The small molecule below binds the protein below.
Small molecule (SMILES): C[C@@]1(C(=O)O)O[C@H]2C=C(C(=O)O)OC[C@@H]2O1

Sequence of chain 1.C:
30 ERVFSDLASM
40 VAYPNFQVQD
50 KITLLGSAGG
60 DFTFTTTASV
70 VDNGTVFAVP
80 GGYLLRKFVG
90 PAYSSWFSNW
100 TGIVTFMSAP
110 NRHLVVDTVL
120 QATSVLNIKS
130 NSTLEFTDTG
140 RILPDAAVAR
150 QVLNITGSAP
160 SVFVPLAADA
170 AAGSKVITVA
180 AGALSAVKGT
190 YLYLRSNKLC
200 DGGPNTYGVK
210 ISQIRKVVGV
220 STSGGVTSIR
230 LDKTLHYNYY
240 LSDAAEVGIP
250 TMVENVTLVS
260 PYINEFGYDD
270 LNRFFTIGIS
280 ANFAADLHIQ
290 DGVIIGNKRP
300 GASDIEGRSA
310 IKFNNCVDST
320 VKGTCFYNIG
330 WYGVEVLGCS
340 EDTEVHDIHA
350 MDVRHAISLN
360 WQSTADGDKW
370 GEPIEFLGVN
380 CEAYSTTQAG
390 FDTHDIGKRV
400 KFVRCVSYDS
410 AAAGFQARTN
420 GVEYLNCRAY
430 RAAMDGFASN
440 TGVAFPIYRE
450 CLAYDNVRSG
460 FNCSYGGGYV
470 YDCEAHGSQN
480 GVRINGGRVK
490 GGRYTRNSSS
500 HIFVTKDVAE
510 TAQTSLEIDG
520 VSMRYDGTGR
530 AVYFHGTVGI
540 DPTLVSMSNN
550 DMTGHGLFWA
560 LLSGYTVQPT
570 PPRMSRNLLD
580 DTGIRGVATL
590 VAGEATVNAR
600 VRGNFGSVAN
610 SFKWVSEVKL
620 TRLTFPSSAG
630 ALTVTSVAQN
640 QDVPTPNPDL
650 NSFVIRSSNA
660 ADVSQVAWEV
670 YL

Binding-site contacts:
Ligand atom CBA contacts residue ILE276 of chain 1.C at 3.8 Å (hydrophobic).
Ligand atom CBJ contacts residue 98U2 of chain 1.J at 1.4 Å.
Ligand atom CBO contacts residue GLY306 of chain 1.C at 4.4 Å.
Ligand atom OAH contacts residue ILE276 of chain 1.C at 4.2 Å.
Ligand atom CBA contacts residue LYS311 of chain 1.C at 3.6 Å.
Ligand atom CAC contacts residue ARG307 of chain 1.C at 3.9 Å.
Ligand atom CBA contacts residue GLN150 of chain 1.C at 4.4 Å.
Ligand atom CAC contacts residue GLU305 of chain 1.C at 3.6 Å.
Ligand atom CAN contacts residue 98U2 of chain 1.J at 4.1 Å.
Ligand atom OAQ contacts residue 98U2 of chain 1.J at 2.3 Å (h-bond).
Ligand atom OAH contacts residue 98U2 of chain 1.J at 3.5 Å.
Ligand atom CBN contacts residue 98U2 of chain 1.J at 2.4 Å.
Ligand atom OAE contacts residue GLN150 of chain 1.C at 3.1 Å (h-bond).
Ligand atom CBO contacts residue GLU305 of chain 1.C at 4.2 Å.
Ligand atom CAY contacts residue LYS311 of chain 1.C at 3.5 Å.
Ligand atom OAE contacts residue ILE276 of chain 1.C at 3.9 Å.
Ligand atom CBD contacts residue 98U2 of chain 1.J at 3.6 Å.
Ligand atom CAN contacts residue GLN150 of chain 1.C at 3.8 Å.
Ligand atom OAH contacts residue LYS311 of chain 1.C at 2.8 Å (salt-bridge).
Ligand atom CBA contacts residue 98U2 of chain 1.J at 3.6 Å.
Ligand atom CBO contacts residue 98U2 of chain 1.J at 4.3 Å.
Ligand atom OAI contacts residue GLU305 of chain 1.C at 3.9 Å.
Ligand atom CBN contacts residue ILE276 of chain 1.C at 4.3 Å (hydrophobic).
Ligand atom CBJ contacts residue LYS311 of chain 1.C at 3.9 Å.
Ligand atom OAQ contacts residue ILE276 of chain 1.C at 4.3 Å.
Ligand atom OAQ contacts residue LYS311 of chain 1.C at 2.9 Å (salt-bridge).
Ligand atom OAW contacts residue GLU305 of chain 1.C at 3.9 Å.
Ligand atom CAY contacts residue 98U2 of chain 1.J at 4.4 Å.
Ligand atom CAC contacts residue THR275 of chain 1.C at 4.1 Å.
Ligand atom OAW contacts residue GLY306 of chain 1.C at 3.5 Å.
Ligand atom CAY contacts residue ILE276 of chain 1.C at 3.8 Å (hydrophobic).
Ligand atom OAW contacts residue 98U2 of chain 1.J at 2.9 Å (h-bond).
Ligand atom CAN contacts residue ILE276 of chain 1.C at 3.9 Å (hydrophobic).
Ligand atom CAC contacts residue GLY306 of chain 1.C at 3.7 Å.
Ligand atom CBN contacts residue GLY306 of chain 1.C at 4.0 Å.
Ligand atom CAY contacts residue GLN150 of chain 1.C at 4.1 Å.
Ligand atom OAE contacts residue SER279 of chain 1.C at 4.3 Å.